The protein below binds the small molecule below.
Small molecule (SMILES): CC(=O)N[C@H]1[C@H](O[C@H]2[C@H](O)[C@@H](NC(C)=O)CO[C@@H]2CO)O[C@H](CO)[C@@H](O[C@@H]2O[C@H](CO)[C@@H](O)[C@H](O)[C@@H]2O)[C@@H]1O

Binding-site contacts:
Ligand atom C1 contacts residue THR320 of chain 1.B at 3.7 Å.
Ligand atom C6 contacts residue THR320 of chain 1.B at 4.3 Å.
Ligand atom C2 contacts residue ASN40 of chain 1.B at 2.5 Å.
Ligand atom N2 contacts residue ASN40 of chain 1.B at 2.9 Å (h-bond).
Ligand atom C3 contacts residue ASN40 of chain 1.B at 3.8 Å.
Ligand atom O6 contacts residue LEU383 of chain 1.B at 3.7 Å.
Ligand atom C4 contacts residue ASN40 of chain 1.B at 4.2 Å.
Ligand atom C6 contacts residue LEU383 of chain 1.B at 3.8 Å (hydrophobic).
Ligand atom O6 contacts residue THR42 of chain 1.B at 4.3 Å.
Ligand atom O5 contacts residue ASN40 of chain 1.B at 2.3 Å (h-bond).
Ligand atom C5 contacts residue ASN40 of chain 1.B at 3.6 Å.
Ligand atom C8 contacts residue THR42 of chain 1.B at 3.9 Å.
Ligand atom C5 contacts residue THR320 of chain 1.B at 4.3 Å.
Ligand atom O5 contacts residue THR320 of chain 1.B at 3.2 Å (h-bond).
Ligand atom C1 contacts residue ASN40 of chain 1.B at 1.4 Å.
Ligand atom C7 contacts residue ASN40 of chain 1.B at 3.6 Å.
Ligand atom O7 contacts residue ASN40 of chain 1.B at 4.0 Å.

Sequence of chain 1.B:
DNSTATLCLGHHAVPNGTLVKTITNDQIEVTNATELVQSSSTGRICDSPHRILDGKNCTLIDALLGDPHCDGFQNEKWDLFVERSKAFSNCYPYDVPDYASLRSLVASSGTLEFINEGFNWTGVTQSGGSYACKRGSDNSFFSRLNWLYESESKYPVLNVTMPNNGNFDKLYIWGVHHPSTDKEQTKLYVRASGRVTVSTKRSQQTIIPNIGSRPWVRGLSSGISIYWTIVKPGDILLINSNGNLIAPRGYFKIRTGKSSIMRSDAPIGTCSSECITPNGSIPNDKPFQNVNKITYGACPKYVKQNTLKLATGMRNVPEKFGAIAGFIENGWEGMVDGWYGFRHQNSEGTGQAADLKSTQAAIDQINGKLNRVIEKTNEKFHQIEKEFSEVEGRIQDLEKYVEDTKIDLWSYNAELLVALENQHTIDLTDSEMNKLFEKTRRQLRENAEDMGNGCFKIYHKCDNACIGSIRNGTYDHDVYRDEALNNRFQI